A small-molecule ligand and the protein it binds are described below.
Small molecule (SMILES): CC(=O)N[C@H]1[C@H](O[C@H]2[C@H](O)[C@@H](NC(C)=O)CO[C@@H]2CO)O[C@H](CO)[C@@H](O)[C@@H]1O

Sequence of chain 1.A:
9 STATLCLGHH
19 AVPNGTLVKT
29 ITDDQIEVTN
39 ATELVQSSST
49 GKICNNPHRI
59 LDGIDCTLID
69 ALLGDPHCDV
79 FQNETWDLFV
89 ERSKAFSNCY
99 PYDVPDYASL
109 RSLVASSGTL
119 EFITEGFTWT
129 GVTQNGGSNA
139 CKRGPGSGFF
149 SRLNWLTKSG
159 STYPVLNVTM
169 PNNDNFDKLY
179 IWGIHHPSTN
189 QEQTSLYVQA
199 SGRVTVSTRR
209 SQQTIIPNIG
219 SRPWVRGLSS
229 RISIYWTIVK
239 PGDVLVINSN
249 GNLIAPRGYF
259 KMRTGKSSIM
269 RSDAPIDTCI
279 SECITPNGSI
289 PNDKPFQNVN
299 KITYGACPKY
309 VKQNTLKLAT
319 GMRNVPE

Binding-site contacts:
Ligand atom O5 contacts residue ASN165 of chain 1.A at 2.3 Å (h-bond).
Ligand atom O7 contacts residue ASN165 of chain 1.A at 3.5 Å (h-bond).
Ligand atom C5 contacts residue ASN165 of chain 1.A at 3.6 Å.
Ligand atom C1 contacts residue ASN165 of chain 1.A at 1.4 Å.
Ligand atom C7 contacts residue ASN165 of chain 1.A at 3.4 Å.
Ligand atom N2 contacts residue ASN165 of chain 1.A at 2.9 Å (h-bond).
Ligand atom O7 contacts residue THR167 of chain 1.A at 4.2 Å.
Ligand atom O6 contacts residue THR167 of chain 1.A at 3.3 Å.
Ligand atom O6 contacts residue VAL244 of chain 1.A at 4.4 Å.
Ligand atom C2 contacts residue ASN165 of chain 1.A at 2.4 Å.
Ligand atom C4 contacts residue ASN165 of chain 1.A at 4.2 Å.
Ligand atom C6 contacts residue THR167 of chain 1.A at 3.6 Å.
Ligand atom C3 contacts residue ASN165 of chain 1.A at 3.8 Å.